A protein and the small-molecule ligand that binds it are described below.
Small molecule (SMILES): CC(=O)N[C@@H]1[C@@H](O)[C@H](O)[C@@H](CO)O[C@H]1O

Sequence of chain 1.C:
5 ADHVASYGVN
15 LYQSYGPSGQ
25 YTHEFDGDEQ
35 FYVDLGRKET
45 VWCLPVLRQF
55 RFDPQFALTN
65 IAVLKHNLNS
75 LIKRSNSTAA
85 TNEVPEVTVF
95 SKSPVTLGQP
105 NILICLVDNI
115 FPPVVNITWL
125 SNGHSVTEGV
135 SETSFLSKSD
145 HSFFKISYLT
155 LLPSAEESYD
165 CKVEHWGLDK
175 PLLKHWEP

Binding-site contacts:
Ligand atom O7 contacts residue ASN120 of chain 1.C at 2.7 Å (h-bond).
Ligand atom N2 contacts residue GLU168 of chain 1.C at 3.2 Å (salt-bridge).
Ligand atom C2 contacts residue ASN120 of chain 1.C at 2.5 Å.
Ligand atom C8 contacts residue TRP170 of chain 1.C at 4.4 Å (hydrophobic).
Ligand atom C8 contacts residue HIS169 of chain 1.C at 3.9 Å.
Ligand atom N2 contacts residue ASN120 of chain 1.C at 2.8 Å (h-bond).
Ligand atom C8 contacts residue GLU168 of chain 1.C at 3.0 Å.
Ligand atom O5 contacts residue ASN120 of chain 1.C at 2.5 Å (h-bond).
Ligand atom C1 contacts residue GLU168 of chain 1.C at 3.6 Å.
Ligand atom C4 contacts residue ASN120 of chain 1.C at 4.3 Å.
Ligand atom C7 contacts residue ASN120 of chain 1.C at 2.9 Å.
Ligand atom C7 contacts residue GLU168 of chain 1.C at 4.0 Å.
Ligand atom C2 contacts residue GLU168 of chain 1.C at 3.3 Å.
Ligand atom C5 contacts residue ASN120 of chain 1.C at 3.7 Å.
Ligand atom C3 contacts residue ASN120 of chain 1.C at 3.9 Å.
Ligand atom C1 contacts residue ASN120 of chain 1.C at 1.5 Å.
Ligand atom C8 contacts residue ASN120 of chain 1.C at 3.7 Å.